The protein below binds the small molecule below.
Small molecule (SMILES): O=C(O)CCCc1cc2cc(Cl)ccc2n1S(=O)(=O)c1ccc2ncsc2c1

Binding-site contacts:
Ligand atom C2 contacts residue CYS81 of chain 1.C at 3.2 Å (hydrophobic).
Ligand atom C38 contacts residue SER85 of chain 1.C at 3.5 Å.
Ligand atom C32 contacts residue GLN82 of chain 1.C at 3.5 Å.
Ligand atom C18 contacts residue THR84 of chain 1.C at 3.8 Å.
Ligand atom O42 contacts residue TYR119 of chain 1.C at 3.2 Å (h-bond).
Ligand atom C7 contacts residue ILE159 of chain 1.C at 3.9 Å (hydrophobic).
Ligand atom S24 contacts residue MET135 of chain 1.C at 3.9 Å.
Ligand atom C9 contacts residue CYS81 of chain 1.C at 3.8 Å (hydrophobic).
Ligand atom CL1 contacts residue PHE156 of chain 1.C at 4.0 Å.
Ligand atom O41 contacts residue SER85 of chain 1.C at 3.0 Å (h-bond).
Ligand atom C25 contacts residue THR84 of chain 1.C at 3.9 Å.
Ligand atom O41 contacts residue LEU265 of chain 1.C at 3.9 Å.
Ligand atom C38 contacts residue LEU265 of chain 1.C at 3.7 Å (hydrophobic).
Ligand atom C9 contacts residue MET160 of chain 1.C at 3.4 Å (hydrophobic).
Ligand atom C38 contacts residue TYR119 of chain 1.C at 3.2 Å (hydrophobic).
Ligand atom C35 contacts residue SER85 of chain 1.C at 3.4 Å.
Ligand atom C38 contacts residue TYR269 of chain 1.C at 3.8 Å (hydrophobic).
Ligand atom N1 contacts residue CYS81 of chain 1.C at 3.3 Å.
Ligand atom C3 contacts residue CYS81 of chain 1.C at 3.2 Å (hydrophobic).
Ligand atom N26 contacts residue THR84 of chain 1.C at 3.0 Å.
Ligand atom O30 contacts residue MET160 of chain 1.C at 3.2 Å (h-bond).
Ligand atom C35 contacts residue GLN82 of chain 1.C at 3.4 Å.
Ligand atom O42 contacts residue TYR269 of chain 1.C at 2.9 Å (h-bond).
Ligand atom C5 contacts residue CYS81 of chain 1.C at 3.4 Å (hydrophobic).
Ligand atom C19 contacts residue SER85 of chain 1.C at 3.6 Å.
Ligand atom C9 contacts residue ILE159 of chain 1.C at 3.9 Å (hydrophobic).
Ligand atom C20 contacts residue SER85 of chain 1.C at 3.2 Å.
Ligand atom C32 contacts residue SER85 of chain 1.C at 3.9 Å.
Ligand atom C8 contacts residue MET160 of chain 1.C at 3.6 Å (hydrophobic).
Ligand atom C35 contacts residue LEU265 of chain 1.C at 3.3 Å (hydrophobic).
Ligand atom C6 contacts residue PHE78 of chain 1.C at 3.4 Å (hydrophobic).
Ligand atom C4 contacts residue CYS81 of chain 1.C at 3.4 Å (hydrophobic).
Ligand atom C32 contacts residue CYS81 of chain 1.C at 3.8 Å (hydrophobic).
Ligand atom C31 contacts residue SER85 of chain 1.C at 3.3 Å.
Ligand atom C3 contacts residue PHE78 of chain 1.C at 3.7 Å (hydrophobic).
Ligand atom CL1 contacts residue ILE77 of chain 1.C at 3.9 Å.
Ligand atom C31 contacts residue CYS81 of chain 1.C at 3.6 Å (hydrophobic).
Ligand atom C35 contacts residue CYS81 of chain 1.C at 3.9 Å (hydrophobic).
Ligand atom O41 contacts residue TYR119 of chain 1.C at 2.6 Å (h-bond).
Ligand atom O29 contacts residue PHE123 of chain 1.C at 3.6 Å.

Sequence of chain 1.C:
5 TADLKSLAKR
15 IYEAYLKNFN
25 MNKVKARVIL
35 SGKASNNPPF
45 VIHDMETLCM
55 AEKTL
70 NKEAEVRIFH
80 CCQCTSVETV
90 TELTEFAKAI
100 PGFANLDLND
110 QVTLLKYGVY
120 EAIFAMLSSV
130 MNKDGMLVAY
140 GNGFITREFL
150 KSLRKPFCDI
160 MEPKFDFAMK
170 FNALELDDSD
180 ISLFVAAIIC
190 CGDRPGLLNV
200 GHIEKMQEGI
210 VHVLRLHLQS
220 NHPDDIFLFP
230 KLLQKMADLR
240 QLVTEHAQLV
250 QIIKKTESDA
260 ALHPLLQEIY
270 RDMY